Sequence of chain 4.B:
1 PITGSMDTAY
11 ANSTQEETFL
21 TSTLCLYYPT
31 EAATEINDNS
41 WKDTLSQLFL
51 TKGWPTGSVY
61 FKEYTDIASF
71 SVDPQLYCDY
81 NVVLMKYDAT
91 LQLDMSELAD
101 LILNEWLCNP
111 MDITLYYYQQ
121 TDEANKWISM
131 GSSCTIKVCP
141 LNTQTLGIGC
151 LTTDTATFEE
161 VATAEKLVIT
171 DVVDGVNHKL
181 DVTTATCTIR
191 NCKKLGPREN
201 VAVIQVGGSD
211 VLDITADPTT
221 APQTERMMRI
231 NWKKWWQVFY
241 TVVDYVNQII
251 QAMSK

A protein and the small-molecule ligand that binds it are described below.
Small molecule (SMILES): CC(=O)N[C@H]1[C@H](O[C@H]2[C@H](O)[C@@H](NC(C)=O)CO[C@@H]2CO)O[C@H](CO)[C@@H](O)[C@@H]1O

Binding-site contacts:
Ligand atom C2 contacts residue ASN12 of chain 4.B at 3.2 Å.
Ligand atom O7 contacts residue ASN12 of chain 4.B at 3.7 Å.
Ligand atom C1 contacts residue ASN12 of chain 4.B at 2.2 Å.
Ligand atom O5 contacts residue ASN12 of chain 4.B at 2.7 Å (h-bond).
Ligand atom C7 contacts residue ASN12 of chain 4.B at 3.9 Å.
Ligand atom C5 contacts residue ASN12 of chain 4.B at 4.1 Å.
Ligand atom N2 contacts residue ASN12 of chain 4.B at 3.8 Å.